Sequence of chain 2.A:
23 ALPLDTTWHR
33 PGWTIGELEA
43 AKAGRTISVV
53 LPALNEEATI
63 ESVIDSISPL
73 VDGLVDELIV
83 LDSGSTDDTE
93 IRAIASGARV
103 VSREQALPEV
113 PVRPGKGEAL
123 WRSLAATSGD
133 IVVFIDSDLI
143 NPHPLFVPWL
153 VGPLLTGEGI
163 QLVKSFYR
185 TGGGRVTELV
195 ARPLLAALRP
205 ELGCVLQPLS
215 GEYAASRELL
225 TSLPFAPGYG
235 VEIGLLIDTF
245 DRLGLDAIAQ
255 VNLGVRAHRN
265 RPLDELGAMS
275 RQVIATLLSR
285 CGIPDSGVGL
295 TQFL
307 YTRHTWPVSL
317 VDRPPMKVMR

This protein binds this small molecule.
Small molecule (SMILES): O=c1ccn([C@@H]2O[C@H](CO[P](=O)(O)O[P](=O)(O)O[C@H]3O[C@H](CO)[C@@H](O)[C@H](O)[C@H]3O)[C@@H](O)[C@H]2O)c(=O)[nH]1

Binding-site contacts:
Ligand atom PA contacts residue ARG263 of chain 2.A at 3.2 Å.
Ligand atom O4' contacts residue TYR233 of chain 2.A at 3.5 Å.
Ligand atom C4C contacts residue ASP138 of chain 2.A at 3.4 Å.
Ligand atom PB contacts residue 3PG1 of chain 2.C at 3.1 Å.
Ligand atom O2' contacts residue ARG260 of chain 2.A at 3.1 Å (salt-bridge).
Ligand atom O3C contacts residue PRO54 of chain 2.A at 2.9 Å (h-bond).
Ligand atom O3' contacts residue ASP138 of chain 2.A at 2.9 Å (salt-bridge).
Ligand atom O2B contacts residue HIS262 of chain 2.A at 3.0 Å.
Ligand atom O3B contacts residue 3PG1 of chain 2.C at 2.4 Å (h-bond).
Ligand atom O1A contacts residue ARG263 of chain 2.A at 2.6 Å (salt-bridge).
Ligand atom C4 contacts residue LYS118 of chain 2.A at 3.5 Å.
Ligand atom O1A contacts residue MN1 of chain 2.B at 2.3 Å.
Ligand atom O4C contacts residue LYS118 of chain 2.A at 3.2 Å.
Ligand atom O2A contacts residue ARG265 of chain 2.A at 2.5 Å (salt-bridge).
Ligand atom O4 contacts residue LYS118 of chain 2.A at 3.3 Å (salt-bridge).
Ligand atom O2' contacts residue ASP138 of chain 2.A at 2.8 Å (salt-bridge).
Ligand atom O2C contacts residue ALA55 of chain 2.A at 3.3 Å.
Ligand atom O3' contacts residue GLY215 of chain 2.A at 3.4 Å.
Ligand atom N3 contacts residue SER85 of chain 2.A at 3.2 Å (h-bond).
Ligand atom O5' contacts residue 3PG1 of chain 2.C at 3.0 Å (h-bond).
Ligand atom O2C contacts residue LEU56 of chain 2.A at 2.7 Å (h-bond).
Ligand atom O3A contacts residue TYR233 of chain 2.A at 3.5 Å.
Ligand atom O2A contacts residue ARG263 of chain 2.A at 2.7 Å (salt-bridge).
Ligand atom O2C contacts residue GLU58 of chain 2.A at 2.9 Å (salt-bridge).
Ligand atom PB contacts residue MN1 of chain 2.B at 3.2 Å.
Ligand atom O2B contacts residue MN1 of chain 2.B at 2.1 Å.
Ligand atom O6' contacts residue TYR233 of chain 2.A at 3.4 Å (h-bond).
Ligand atom C2C contacts residue GLU58 of chain 2.A at 3.4 Å.
Ligand atom C6' contacts residue TYR233 of chain 2.A at 3.5 Å (hydrophobic).
Ligand atom O6' contacts residue GLU236 of chain 2.A at 2.6 Å (salt-bridge).
Ligand atom O2A contacts residue TYR233 of chain 2.A at 2.9 Å (h-bond).
Ligand atom O1A contacts residue ASP140 of chain 2.A at 3.2 Å (salt-bridge).
Ligand atom O4 contacts residue GLY117 of chain 2.A at 3.3 Å.
Ligand atom O4' contacts residue GLU236 of chain 2.A at 2.6 Å (salt-bridge).
Ligand atom C1' contacts residue 3PG1 of chain 2.C at 2.6 Å.
Ligand atom O1B contacts residue 3PG1 of chain 2.C at 3.0 Å (h-bond).
Ligand atom C4' contacts residue GLU236 of chain 2.A at 3.0 Å.
Ligand atom O2 contacts residue SER85 of chain 2.A at 3.3 Å.
Ligand atom O3C contacts residue SER139 of chain 2.A at 3.0 Å (h-bond).
Ligand atom O3' contacts residue LYS118 of chain 2.A at 2.4 Å (salt-bridge).